Sequence of chain 1.E:
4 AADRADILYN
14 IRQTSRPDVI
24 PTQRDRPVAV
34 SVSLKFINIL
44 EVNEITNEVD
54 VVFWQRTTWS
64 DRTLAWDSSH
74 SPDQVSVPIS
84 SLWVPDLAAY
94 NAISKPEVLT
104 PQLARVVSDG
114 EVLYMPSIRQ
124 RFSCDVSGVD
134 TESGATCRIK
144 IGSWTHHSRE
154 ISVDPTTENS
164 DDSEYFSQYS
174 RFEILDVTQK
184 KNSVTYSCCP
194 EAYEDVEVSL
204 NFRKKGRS

Binding-site contacts:
Ligand atom N2 contacts residue THR148 of chain 1.E at 3.6 Å.
Ligand atom C13 contacts residue TYR189 of chain 1.E at 3.7 Å (hydrophobic).
Ligand atom CL7 contacts residue MET118 of chain 1.A at 4.0 Å.
Ligand atom S11 contacts residue TYR189 of chain 1.E at 3.5 Å.
Ligand atom N16 contacts residue CYS191 of chain 1.E at 3.3 Å.
Ligand atom N14 contacts residue MET118 of chain 1.A at 3.7 Å.
Ligand atom C15 contacts residue TYR189 of chain 1.E at 3.6 Å (hydrophobic).
Ligand atom N2 contacts residue TRP147 of chain 1.E at 3.7 Å.
Ligand atom CL7 contacts residue LEU116 of chain 1.A at 2.8 Å.
Ligand atom N9 contacts residue TYR189 of chain 1.E at 3.6 Å.
Ligand atom C4 contacts residue TRP147 of chain 1.E at 3.1 Å (hydrophobic).
Ligand atom C3 contacts residue TRP147 of chain 1.E at 3.1 Å (hydrophobic).
Ligand atom C10 contacts residue TYR189 of chain 1.E at 3.6 Å (hydrophobic).
Ligand atom CL7 contacts residue LEU106 of chain 1.A at 3.9 Å.
Ligand atom C5 contacts residue TRP147 of chain 1.E at 3.9 Å (hydrophobic).
Ligand atom N14 contacts residue TYR189 of chain 1.E at 3.6 Å.
Ligand atom C15 contacts residue MET118 of chain 1.A at 3.5 Å (hydrophobic).
Ligand atom CL7 contacts residue ALA107 of chain 1.A at 3.9 Å.
Ligand atom CL7 contacts residue ARG108 of chain 1.A at 3.6 Å.
Ligand atom C6 contacts residue LEU116 of chain 1.A at 3.8 Å (hydrophobic).
Ligand atom S11 contacts residue MET118 of chain 1.A at 3.8 Å.
Ligand atom N16 contacts residue TYR189 of chain 1.E at 3.5 Å.
Ligand atom C12 contacts residue TYR93 of chain 1.E at 3.9 Å (hydrophobic).
Ligand atom C12 contacts residue TRP57 of chain 1.A at 3.6 Å (hydrophobic).
Ligand atom C13 contacts residue TRP147 of chain 1.E at 3.5 Å (hydrophobic).
Ligand atom C8 contacts residue TYR196 of chain 1.E at 3.6 Å (hydrophobic).
Ligand atom C12 contacts residue TRP147 of chain 1.E at 3.5 Å (hydrophobic).
Ligand atom C8 contacts residue TRP147 of chain 1.E at 3.1 Å (hydrophobic).
Ligand atom N2 contacts residue MET118 of chain 1.A at 3.9 Å.
Ligand atom C13 contacts residue TYR93 of chain 1.E at 3.9 Å (hydrophobic).
Ligand atom S11 contacts residue TRP57 of chain 1.A at 3.3 Å.
Ligand atom C10 contacts residue MET118 of chain 1.A at 3.8 Å (hydrophobic).
Ligand atom C15 contacts residue CYS191 of chain 1.E at 3.5 Å (hydrophobic).
Ligand atom C5 contacts residue TYR196 of chain 1.E at 3.2 Å (hydrophobic).
Ligand atom CL7 contacts residue TYR117 of chain 1.A at 3.9 Å.
Ligand atom C12 contacts residue TYR189 of chain 1.E at 3.6 Å (hydrophobic).
Ligand atom N16 contacts residue MET118 of chain 1.A at 3.7 Å.
Ligand atom CL7 contacts residue THR148 of chain 1.E at 4.0 Å.
Ligand atom C1 contacts residue THR148 of chain 1.E at 3.7 Å.
Ligand atom C4 contacts residue TYR196 of chain 1.E at 3.9 Å (hydrophobic).

Sequence of chain 1.A:
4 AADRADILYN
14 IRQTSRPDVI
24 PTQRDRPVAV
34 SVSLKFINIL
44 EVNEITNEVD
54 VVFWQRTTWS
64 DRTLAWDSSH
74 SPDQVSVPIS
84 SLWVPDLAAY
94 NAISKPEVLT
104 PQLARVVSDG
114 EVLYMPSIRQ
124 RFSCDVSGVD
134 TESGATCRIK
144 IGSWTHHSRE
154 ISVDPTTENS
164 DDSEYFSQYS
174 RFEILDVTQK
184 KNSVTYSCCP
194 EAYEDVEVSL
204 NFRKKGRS

A protein and the small-molecule ligand that binds it are described below.
Small molecule (SMILES): N#C/N=C1\SCCN1Cc1ccc(Cl)nc1